Binding-site contacts:
Ligand atom C3 contacts residue GLU33 of chain 2.A at 3.9 Å.
Ligand atom C6 contacts residue TYR296 of chain 2.A at 3.4 Å (hydrophobic).
Ligand atom C6 contacts residue ARG80 of chain 2.A at 3.6 Å.
Ligand atom C15 contacts residue CYS184 of chain 2.A at 4.0 Å (hydrophobic).
Ligand atom OXT contacts residue ARG72 of chain 2.A at 3.8 Å.
Ligand atom O1 contacts residue GLU33 of chain 2.A at 3.4 Å (salt-bridge).
Ligand atom C13 contacts residue GLU138 of chain 2.A at 3.5 Å.
Ligand atom C10 contacts residue ILE136 of chain 2.A at 3.9 Å (hydrophobic).
Ligand atom OXT contacts residue ARG80 of chain 2.A at 2.9 Å (salt-bridge).
Ligand atom OXT contacts residue ASN79 of chain 2.A at 2.9 Å (h-bond).
Ligand atom O16 contacts residue GLU138 of chain 2.A at 2.4 Å (salt-bridge).
Ligand atom C2 contacts residue ARG72 of chain 2.A at 3.8 Å.
Ligand atom O1 contacts residue HIS125 of chain 2.A at 4.0 Å.
Ligand atom C15 contacts residue ASN79 of chain 2.A at 3.6 Å.
Ligand atom O1 contacts residue HIS30 of chain 2.A at 3.2 Å.
Ligand atom O7 contacts residue ARG72 of chain 2.A at 3.7 Å.
Ligand atom C14 contacts residue ASN79 of chain 2.A at 3.6 Å.
Ligand atom C9 contacts residue ILE136 of chain 2.A at 3.6 Å (hydrophobic).
Ligand atom N4 contacts residue ZN1 of chain 2.B at 3.8 Å.
Ligand atom OXT contacts residue HIS30 of chain 2.A at 3.5 Å.
Ligand atom O7 contacts residue ARG80 of chain 2.A at 2.8 Å (salt-bridge).
Ligand atom O1 contacts residue ARG72 of chain 2.A at 2.9 Å (salt-bridge).
Ligand atom C2 contacts residue GLU33 of chain 2.A at 4.0 Å.
Ligand atom O1 contacts residue ZN1 of chain 2.B at 2.3 Å.
Ligand atom C2 contacts residue ZN1 of chain 2.B at 3.0 Å.
Ligand atom C2 contacts residue TYR296 of chain 2.A at 3.8 Å (hydrophobic).
Ligand atom C13 contacts residue ASN79 of chain 2.A at 3.9 Å.
Ligand atom C3 contacts residue ZN1 of chain 2.B at 3.9 Å.
Ligand atom C6 contacts residue ASN79 of chain 2.A at 3.9 Å.
Ligand atom C15 contacts residue ILE136 of chain 2.A at 3.9 Å (hydrophobic).
Ligand atom C3 contacts residue ASN126 of chain 2.A at 3.8 Å.
Ligand atom C3 contacts residue GLU293 of chain 2.A at 3.6 Å.
Ligand atom C5 contacts residue TYR296 of chain 2.A at 3.5 Å (hydrophobic).
Ligand atom O16 contacts residue SER174 of chain 2.A at 3.7 Å.
Ligand atom C6 contacts residue ARG72 of chain 2.A at 3.8 Å.
Ligand atom C10 contacts residue ASN79 of chain 2.A at 4.0 Å.
Ligand atom C5 contacts residue ZN1 of chain 2.B at 3.9 Å.
Ligand atom C9 contacts residue TYR296 of chain 2.A at 3.7 Å (hydrophobic).
Ligand atom N4 contacts residue TYR296 of chain 2.A at 3.0 Å (h-bond).
Ligand atom O7 contacts residue TYR296 of chain 2.A at 2.6 Å (h-bond).

This protein binds this small molecule.
Small molecule (SMILES): CC(=O)N[C@@H](Cc1ccc(O)cc1)C(=O)O

Sequence of chain 2.A:
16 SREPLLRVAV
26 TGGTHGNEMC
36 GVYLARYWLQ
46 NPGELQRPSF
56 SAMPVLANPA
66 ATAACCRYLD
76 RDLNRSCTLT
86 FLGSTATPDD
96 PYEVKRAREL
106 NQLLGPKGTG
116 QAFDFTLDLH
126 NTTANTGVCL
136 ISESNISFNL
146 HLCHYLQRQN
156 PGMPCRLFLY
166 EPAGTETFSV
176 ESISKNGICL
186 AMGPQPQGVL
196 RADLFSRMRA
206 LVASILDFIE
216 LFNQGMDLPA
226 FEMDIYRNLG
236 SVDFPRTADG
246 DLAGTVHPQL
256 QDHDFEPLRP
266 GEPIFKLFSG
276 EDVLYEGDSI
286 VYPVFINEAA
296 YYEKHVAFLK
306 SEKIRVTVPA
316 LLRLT